A protein and the small-molecule ligand that binds it are described below.
Small molecule (SMILES): C[C@@H]1O[C@H](NC(=O)c2cccc(-c3ccccc3)c2)[C@@H](O)[C@H](O)[C@@H]1O

Sequence of chain 1.A:
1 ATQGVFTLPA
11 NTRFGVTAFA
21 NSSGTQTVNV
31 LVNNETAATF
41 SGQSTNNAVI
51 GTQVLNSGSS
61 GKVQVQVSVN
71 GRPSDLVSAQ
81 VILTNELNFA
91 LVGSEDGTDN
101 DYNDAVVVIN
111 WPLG

Sequence of chain 1.B:
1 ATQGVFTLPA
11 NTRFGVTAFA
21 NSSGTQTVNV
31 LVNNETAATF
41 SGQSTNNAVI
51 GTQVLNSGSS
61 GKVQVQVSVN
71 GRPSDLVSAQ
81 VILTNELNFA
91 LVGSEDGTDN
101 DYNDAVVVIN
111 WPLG

Binding-site contacts:
Ligand atom O5 contacts residue SER23 of chain 1.A at 3.1 Å (h-bond).
Ligand atom O2 contacts residue ASP104 of chain 1.A at 3.2 Å (salt-bridge).
Ligand atom C6 contacts residue GLY114 of chain 1.B at 3.7 Å.
Ligand atom O4 contacts residue ASN21 of chain 1.A at 3.0 Å (h-bond).
Ligand atom O3 contacts residue ASP104 of chain 1.A at 3.0 Å (salt-bridge).
Ligand atom O2 contacts residue CA1 of chain 1.F at 2.5 Å.
Ligand atom N1 contacts residue SER23 of chain 1.A at 3.4 Å (h-bond).
Ligand atom N1 contacts residue SER22 of chain 1.A at 2.9 Å (h-bond).
Ligand atom O3 contacts residue ASP99 of chain 1.A at 2.6 Å (salt-bridge).
Ligand atom O4 contacts residue SER22 of chain 1.A at 3.5 Å.
Ligand atom C15 contacts residue ASN70 of chain 1.A at 3.3 Å.
Ligand atom N1 contacts residue ASP96 of chain 1.A at 3.2 Å (salt-bridge).
Ligand atom C1 contacts residue SER22 of chain 1.A at 3.6 Å.
Ligand atom O6 contacts residue ASP96 of chain 1.A at 3.4 Å (salt-bridge).
Ligand atom C9 contacts residue ASP96 of chain 1.A at 3.4 Å.
Ligand atom O3 contacts residue CA1 of chain 1.F at 2.4 Å.
Ligand atom C4 contacts residue GLY114 of chain 1.B at 3.5 Å.
Ligand atom C3 contacts residue CA1 of chain 1.E at 3.4 Å.
Ligand atom O2 contacts residue GLU95 of chain 1.A at 3.4 Å (salt-bridge).
Ligand atom C3 contacts residue CA1 of chain 1.F at 3.3 Å.
Ligand atom C15 contacts residue GLY24 of chain 1.A at 3.6 Å.
Ligand atom C4 contacts residue CA1 of chain 1.E at 3.4 Å.
Ligand atom C13 contacts residue SER23 of chain 1.A at 3.3 Å.
Ligand atom C20 contacts residue SER23 of chain 1.A at 3.5 Å.
Ligand atom C7 contacts residue ASP96 of chain 1.A at 3.1 Å.
Ligand atom C2 contacts residue ASP96 of chain 1.A at 3.4 Å.
Ligand atom O2 contacts residue ASP96 of chain 1.A at 2.6 Å (salt-bridge).
Ligand atom C10 contacts residue VAL69 of chain 1.A at 3.6 Å (hydrophobic).
Ligand atom O4 contacts residue CA1 of chain 1.E at 2.4 Å.
Ligand atom O3 contacts residue ASP101 of chain 1.A at 2.9 Å (salt-bridge).
Ligand atom O3 contacts residue CA1 of chain 1.E at 2.5 Å.
Ligand atom O5 contacts residue SER22 of chain 1.A at 3.6 Å (h-bond).
Ligand atom C3 contacts residue ASP99 of chain 1.A at 3.2 Å.
Ligand atom C11 contacts residue VAL69 of chain 1.A at 3.6 Å (hydrophobic).
Ligand atom C2 contacts residue CA1 of chain 1.F at 3.3 Å.
Ligand atom C2 contacts residue ASP104 of chain 1.A at 3.3 Å.
Ligand atom C8 contacts residue ASP96 of chain 1.A at 3.6 Å.
Ligand atom O2 contacts residue ASP99 of chain 1.A at 3.6 Å.
Ligand atom O4 contacts residue GLY114 of chain 1.B at 2.6 Å (h-bond).
Ligand atom C14 contacts residue GLY24 of chain 1.A at 3.5 Å.